Binding-site contacts:
Ligand atom O3 contacts residue MG1 of chain 2.O at 2.6 Å.
Ligand atom C1 contacts residue ALA14 of chain 2.E at 4.1 Å (hydrophobic).
Ligand atom O1 contacts residue MG1 of chain 2.O at 3.6 Å.
Ligand atom C1 contacts residue PRO25 of chain 2.E at 4.1 Å (hydrophobic).
Ligand atom C2 contacts residue GLY127 of chain 2.E at 3.6 Å.
Ligand atom S contacts residue GLY127 of chain 2.E at 4.0 Å.
Ligand atom O1 contacts residue ASP12 of chain 2.E at 2.9 Å (salt-bridge).
Ligand atom O2 contacts residue TYR128 of chain 2.E at 3.5 Å.
Ligand atom O2 contacts residue GLY127 of chain 2.E at 4.4 Å.
Ligand atom C2 contacts residue THR126 of chain 2.E at 3.9 Å.
Ligand atom O1 contacts residue GLY127 of chain 2.E at 3.2 Å (h-bond).
Ligand atom C2 contacts residue ALA14 of chain 2.E at 4.3 Å (hydrophobic).
Ligand atom O3 contacts residue ASP12 of chain 2.E at 3.9 Å.
Ligand atom O2 contacts residue ASP12 of chain 2.E at 4.1 Å.
Ligand atom S contacts residue TYR128 of chain 2.E at 4.4 Å.
Ligand atom O2 contacts residue ALA14 of chain 2.E at 2.8 Å (h-bond).
Ligand atom O1 contacts residue THR126 of chain 2.E at 3.4 Å.
Ligand atom O2 contacts residue MG1 of chain 2.O at 4.3 Å.
Ligand atom S contacts residue ASP12 of chain 2.E at 3.7 Å.
Ligand atom S contacts residue ALA14 of chain 2.E at 3.6 Å.
Ligand atom O2 contacts residue TRP13 of chain 2.E at 3.5 Å.
Ligand atom O3 contacts residue CYS22 of chain 2.E at 4.1 Å.
Ligand atom O1 contacts residue ARG160 of chain 2.E at 3.0 Å (salt-bridge).
Ligand atom O2 contacts residue THR126 of chain 2.E at 2.9 Å.
Ligand atom C2 contacts residue TYR128 of chain 2.E at 3.8 Å (hydrophobic).
Ligand atom C1 contacts residue TYR128 of chain 2.E at 3.5 Å (hydrophobic).
Ligand atom S contacts residue MG1 of chain 2.O at 3.5 Å.
Ligand atom S contacts residue ARG160 of chain 2.E at 4.3 Å.
Ligand atom O3 contacts residue ALA14 of chain 2.E at 3.1 Å.
Ligand atom C1 contacts residue LEU52 of chain 2.E at 3.9 Å (hydrophobic).
Ligand atom S contacts residue THR126 of chain 2.E at 3.5 Å.

Sequence of chain 2.E:
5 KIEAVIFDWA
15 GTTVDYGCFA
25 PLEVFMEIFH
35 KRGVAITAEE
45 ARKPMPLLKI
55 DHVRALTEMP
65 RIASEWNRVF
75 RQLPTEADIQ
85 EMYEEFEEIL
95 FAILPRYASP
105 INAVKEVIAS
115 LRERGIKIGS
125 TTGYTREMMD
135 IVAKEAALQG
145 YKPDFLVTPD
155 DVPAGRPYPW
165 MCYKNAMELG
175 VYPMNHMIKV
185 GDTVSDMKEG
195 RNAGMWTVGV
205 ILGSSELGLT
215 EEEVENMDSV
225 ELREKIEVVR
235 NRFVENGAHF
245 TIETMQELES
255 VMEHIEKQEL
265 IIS

The protein below binds the small molecule below.
Small molecule (SMILES): CCS(=O)(=O)O